This protein binds this small molecule.
Small molecule (SMILES): C[n+]1cn([C@@H]2O[C@H](CO[P](=O)(O)OP(=O)(O)O)[C@@H](O)[C@H]2O)c2nc(N)[nH]c(=O)c21

Binding-site contacts:
Ligand atom C4 contacts residue GLU386 of chain 1.A at 4.4 Å.
Ligand atom C2 contacts residue GLU386 of chain 1.A at 3.8 Å.
Ligand atom N9 contacts residue TRP416 of chain 1.A at 3.6 Å.
Ligand atom O6 contacts residue PRO419 of chain 1.A at 3.7 Å.
Ligand atom N2 contacts residue PRO419 of chain 1.A at 3.1 Å (h-bond).
Ligand atom N3 contacts residue GLU386 of chain 1.A at 3.4 Å (salt-bridge).
Ligand atom C5' contacts residue GLU93 of chain 1.A at 4.4 Å.
Ligand atom C3' contacts residue ARG92 of chain 1.A at 4.4 Å.
Ligand atom C2 contacts residue PRO420 of chain 1.A at 4.4 Å (hydrophobic).
Ligand atom CM7 contacts residue TRP416 of chain 1.A at 3.7 Å (hydrophobic).
Ligand atom C2 contacts residue PRO419 of chain 1.A at 3.4 Å (hydrophobic).
Ligand atom C1' contacts residue TRP416 of chain 1.A at 3.7 Å (hydrophobic).
Ligand atom N2 contacts residue THR421 of chain 1.A at 3.6 Å.
Ligand atom N1 contacts residue PRO419 of chain 1.A at 2.7 Å (h-bond).
Ligand atom N1 contacts residue TRP416 of chain 1.A at 3.6 Å.
Ligand atom O6 contacts residue ASP418 of chain 1.A at 3.7 Å.
Ligand atom N2 contacts residue GLU386 of chain 1.A at 3.0 Å (salt-bridge).
Ligand atom N3 contacts residue TRP416 of chain 1.A at 3.7 Å.
Ligand atom C5 contacts residue TRP416 of chain 1.A at 3.6 Å (hydrophobic).
Ligand atom O2A contacts residue GLU93 of chain 1.A at 4.3 Å.
Ligand atom C8 contacts residue TRP416 of chain 1.A at 3.7 Å (hydrophobic).
Ligand atom C4' contacts residue ARG62 of chain 1.A at 3.9 Å.
Ligand atom O2' contacts residue GLU386 of chain 1.A at 2.6 Å (salt-bridge).
Ligand atom O4' contacts residue TRP416 of chain 1.A at 4.0 Å.
Ligand atom C2 contacts residue THR421 of chain 1.A at 4.4 Å.
Ligand atom C4 contacts residue TRP416 of chain 1.A at 3.6 Å (hydrophobic).
Ligand atom O2A contacts residue ARG62 of chain 1.A at 3.9 Å.
Ligand atom N7 contacts residue TRP416 of chain 1.A at 3.5 Å (h-bond).
Ligand atom C2' contacts residue GLU386 of chain 1.A at 3.1 Å.
Ligand atom C2' contacts residue ARG92 of chain 1.A at 4.2 Å.
Ligand atom C1' contacts residue GLU386 of chain 1.A at 4.0 Å.
Ligand atom C6 contacts residue TRP416 of chain 1.A at 3.5 Å (hydrophobic).
Ligand atom C5' contacts residue ARG62 of chain 1.A at 3.5 Å.
Ligand atom C2 contacts residue TRP416 of chain 1.A at 4.0 Å (hydrophobic).
Ligand atom N2 contacts residue PRO420 of chain 1.A at 3.2 Å (h-bond).
Ligand atom O6 contacts residue TRP416 of chain 1.A at 3.7 Å.
Ligand atom O3' contacts residue GLU93 of chain 1.A at 3.8 Å.
Ligand atom O2' contacts residue ARG92 of chain 1.A at 3.4 Å (salt-bridge).
Ligand atom O3' contacts residue ARG92 of chain 1.A at 3.5 Å (salt-bridge).
Ligand atom C6 contacts residue PRO419 of chain 1.A at 3.6 Å (hydrophobic).

Sequence of chain 1.A:
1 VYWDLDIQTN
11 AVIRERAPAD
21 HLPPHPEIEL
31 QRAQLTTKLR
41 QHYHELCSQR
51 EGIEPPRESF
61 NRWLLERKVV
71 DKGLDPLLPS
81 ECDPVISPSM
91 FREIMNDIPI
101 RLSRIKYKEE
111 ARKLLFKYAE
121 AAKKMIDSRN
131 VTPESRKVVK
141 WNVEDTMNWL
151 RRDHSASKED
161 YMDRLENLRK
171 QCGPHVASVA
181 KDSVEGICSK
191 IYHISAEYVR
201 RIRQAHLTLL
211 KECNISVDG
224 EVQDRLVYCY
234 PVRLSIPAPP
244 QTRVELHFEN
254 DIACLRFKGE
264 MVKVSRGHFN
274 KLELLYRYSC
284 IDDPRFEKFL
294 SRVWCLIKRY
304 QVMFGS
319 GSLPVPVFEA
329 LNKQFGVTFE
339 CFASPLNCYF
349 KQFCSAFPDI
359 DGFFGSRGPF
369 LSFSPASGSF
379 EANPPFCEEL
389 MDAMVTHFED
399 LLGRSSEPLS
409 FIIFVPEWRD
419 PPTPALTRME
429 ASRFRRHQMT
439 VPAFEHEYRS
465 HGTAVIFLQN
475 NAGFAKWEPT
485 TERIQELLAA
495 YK